Binding-site contacts:
Ligand atom N3 contacts residue TYR143 of chain 1.B at 3.4 Å.
Ligand atom C4 contacts residue ALA164 of chain 1.B at 4.5 Å (hydrophobic).
Ligand atom N contacts residue HIS165 of chain 1.B at 3.1 Å (h-bond).
Ligand atom N1 contacts residue TYR143 of chain 1.B at 4.0 Å.
Ligand atom C8 contacts residue LYS83 of chain 1.B at 4.2 Å.
Ligand atom C7 contacts residue LEU81 of chain 1.B at 4.2 Å (hydrophobic).
Ligand atom C5 contacts residue TYR143 of chain 1.B at 3.3 Å (hydrophobic).
Ligand atom C8 contacts residue LEU81 of chain 1.B at 3.8 Å (hydrophobic).
Ligand atom C1 contacts residue TYR143 of chain 1.B at 3.5 Å (hydrophobic).
Ligand atom O contacts residue PHE141 of chain 1.B at 4.2 Å.
Ligand atom N2 contacts residue PHE141 of chain 1.B at 3.8 Å.
Ligand atom N1 contacts residue HIS165 of chain 1.B at 4.4 Å.
Ligand atom C3 contacts residue HIS165 of chain 1.B at 4.1 Å.
Ligand atom O contacts residue LYS83 of chain 1.B at 3.2 Å.
Ligand atom C4 contacts residue LYS136 of chain 1.B at 4.4 Å.
Ligand atom C3 contacts residue TYR143 of chain 1.B at 3.6 Å (hydrophobic).
Ligand atom C6 contacts residue TYR143 of chain 1.B at 3.6 Å (hydrophobic).
Ligand atom O contacts residue TYR62 of chain 1.B at 3.7 Å.
Ligand atom N2 contacts residue MET84 of chain 1.B at 3.7 Å.
Ligand atom C10 contacts residue TYR62 of chain 1.B at 4.0 Å (hydrophobic).
Ligand atom C5 contacts residue HIS165 of chain 1.B at 3.5 Å.
Ligand atom N3 contacts residue LEU81 of chain 1.B at 3.9 Å.
Ligand atom N3 contacts residue LYS83 of chain 1.B at 4.3 Å.
Ligand atom C4 contacts residue HIS165 of chain 1.B at 3.6 Å.
Ligand atom C10 contacts residue TYR143 of chain 1.B at 4.1 Å (hydrophobic).
Ligand atom C4 contacts residue TYR143 of chain 1.B at 4.1 Å (hydrophobic).
Ligand atom C contacts residue LYS136 of chain 1.B at 4.1 Å.
Ligand atom C1 contacts residue PHE141 of chain 1.B at 4.2 Å (hydrophobic).
Ligand atom C9 contacts residue LYS83 of chain 1.B at 4.2 Å.
Ligand atom C8 contacts residue ASP79 of chain 1.B at 4.5 Å.
Ligand atom N3 contacts residue TYR62 of chain 1.B at 3.3 Å (h-bond).
Ligand atom C contacts residue ASN139 of chain 1.B at 4.1 Å.
Ligand atom N2 contacts residue TYR62 of chain 1.B at 4.0 Å.
Ligand atom N2 contacts residue LYS83 of chain 1.B at 4.2 Å.
Ligand atom N contacts residue TYR143 of chain 1.B at 3.6 Å.
Ligand atom C6 contacts residue LEU81 of chain 1.B at 4.1 Å (hydrophobic).
Ligand atom C2 contacts residue TYR143 of chain 1.B at 3.7 Å (hydrophobic).
Ligand atom O contacts residue MET84 of chain 1.B at 2.9 Å (h-bond).
Ligand atom C1 contacts residue ASN139 of chain 1.B at 3.9 Å.
Ligand atom C contacts residue TYR143 of chain 1.B at 3.8 Å (hydrophobic).

Sequence of chain 1.B:
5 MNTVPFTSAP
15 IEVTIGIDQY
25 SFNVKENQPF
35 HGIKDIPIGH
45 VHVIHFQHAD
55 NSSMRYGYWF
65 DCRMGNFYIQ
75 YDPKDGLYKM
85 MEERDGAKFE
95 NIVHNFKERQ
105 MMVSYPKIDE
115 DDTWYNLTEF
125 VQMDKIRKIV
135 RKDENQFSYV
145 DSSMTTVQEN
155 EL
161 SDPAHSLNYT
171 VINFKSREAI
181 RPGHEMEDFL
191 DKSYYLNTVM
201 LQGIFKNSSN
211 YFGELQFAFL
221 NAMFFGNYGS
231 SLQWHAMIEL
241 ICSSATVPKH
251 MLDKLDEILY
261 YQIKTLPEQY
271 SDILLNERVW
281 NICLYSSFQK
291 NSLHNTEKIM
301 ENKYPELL

The protein below binds the small molecule below.
Small molecule (SMILES): [H]/N=C(\NO)c1cccnc1N1CCCCC1